The small molecule below binds the protein below.
Small molecule (SMILES): CC1=Nc2ccc(Cl)cc2[C@H](c2ccccc2)N1CCNC(=O)c1ccco1

Sequence of chain 1.A:
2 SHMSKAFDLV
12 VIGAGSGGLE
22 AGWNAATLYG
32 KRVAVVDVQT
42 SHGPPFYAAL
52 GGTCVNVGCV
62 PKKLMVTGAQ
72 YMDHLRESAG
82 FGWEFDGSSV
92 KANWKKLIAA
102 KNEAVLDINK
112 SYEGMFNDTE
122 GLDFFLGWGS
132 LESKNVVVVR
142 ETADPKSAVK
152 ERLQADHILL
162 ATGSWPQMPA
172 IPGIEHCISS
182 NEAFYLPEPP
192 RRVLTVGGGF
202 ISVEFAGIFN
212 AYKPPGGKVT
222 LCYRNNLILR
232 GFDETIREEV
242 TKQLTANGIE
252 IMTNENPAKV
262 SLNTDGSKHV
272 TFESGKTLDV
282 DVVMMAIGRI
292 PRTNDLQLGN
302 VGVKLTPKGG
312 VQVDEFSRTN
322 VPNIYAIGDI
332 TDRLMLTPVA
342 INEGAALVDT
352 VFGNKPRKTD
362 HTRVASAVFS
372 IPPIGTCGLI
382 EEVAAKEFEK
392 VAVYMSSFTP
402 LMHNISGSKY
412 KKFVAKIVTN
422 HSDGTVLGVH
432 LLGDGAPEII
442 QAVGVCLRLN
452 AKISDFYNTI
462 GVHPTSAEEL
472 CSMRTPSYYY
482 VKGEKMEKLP

Binding-site contacts:
Ligand atom CAP contacts residue TRP24 of chain 1.A at 3.7 Å (hydrophobic).
Ligand atom CAY contacts residue TRP24 of chain 1.A at 3.8 Å (hydrophobic).
Ligand atom OAQ contacts residue TRP24 of chain 1.A at 3.6 Å.
Ligand atom CAS contacts residue GLU21 of chain 1.A at 3.4 Å.
Ligand atom CAS contacts residue SER17 of chain 1.A at 3.9 Å.
Ligand atom CAC contacts residue TRP24 of chain 1.A at 3.8 Å (hydrophobic).
Ligand atom CL contacts residue SER17 of chain 1.A at 4.0 Å.
Ligand atom CAM contacts residue TRP24 of chain 1.A at 4.0 Å (hydrophobic).
Ligand atom CAR contacts residue LEU20 of chain 1.A at 4.1 Å (hydrophobic).
Ligand atom CAB contacts residue LEU20 of chain 1.A at 4.0 Å (hydrophobic).
Ligand atom CAX contacts residue TRP24 of chain 1.A at 4.0 Å (hydrophobic).
Ligand atom CL contacts residue GLY52 of chain 1.A at 3.4 Å.
Ligand atom CAA contacts residue PHE117 of chain 1.A at 4.1 Å (hydrophobic).
Ligand atom CAC contacts residue LEU123 of chain 1.A at 4.0 Å (hydrophobic).
Ligand atom CAT contacts residue GLU21 of chain 1.A at 3.5 Å.
Ligand atom CAW contacts residue GLU21 of chain 1.A at 3.8 Å.
Ligand atom CAD contacts residue TYR113 of chain 1.A at 3.5 Å (hydrophobic).
Ligand atom CAB contacts residue PHE117 of chain 1.A at 3.7 Å (hydrophobic).
Ligand atom CAH contacts residue LEU20 of chain 1.A at 3.9 Å (hydrophobic).
Ligand atom NAU contacts residue GLU21 of chain 1.A at 2.7 Å (salt-bridge).
Ligand atom CAW contacts residue TRP24 of chain 1.A at 3.4 Å (hydrophobic).
Ligand atom CAF contacts residue LEU20 of chain 1.A at 3.6 Å (hydrophobic).
Ligand atom CL contacts residue LEU20 of chain 1.A at 3.9 Å.
Ligand atom CAV contacts residue GLU21 of chain 1.A at 3.7 Å.
Ligand atom NAO contacts residue MET116 of chain 1.A at 3.7 Å.
Ligand atom CAI contacts residue TYR113 of chain 1.A at 3.4 Å (hydrophobic).
Ligand atom CAA contacts residue TYR113 of chain 1.A at 4.0 Å (hydrophobic).
Ligand atom CAR contacts residue ILE342 of chain 1.A at 3.9 Å (hydrophobic).
Ligand atom OAZ contacts residue TRP24 of chain 1.A at 4.1 Å.
Ligand atom CAI contacts residue LEU20 of chain 1.A at 3.7 Å (hydrophobic).
Ligand atom CAR contacts residue SER17 of chain 1.A at 3.5 Å.
Ligand atom CAH contacts residue TYR113 of chain 1.A at 4.0 Å (hydrophobic).
Ligand atom CAD contacts residue MET116 of chain 1.A at 3.6 Å (hydrophobic).
Ligand atom CL contacts residue GLY16 of chain 1.A at 4.0 Å.
Ligand atom CAS contacts residue ILE342 of chain 1.A at 4.0 Å (hydrophobic).
Ligand atom CAA contacts residue MET116 of chain 1.A at 3.9 Å (hydrophobic).
Ligand atom CAF contacts residue TRP24 of chain 1.A at 3.7 Å (hydrophobic).
Ligand atom CL contacts residue TYR113 of chain 1.A at 3.8 Å.
Ligand atom CAC contacts residue LEU20 of chain 1.A at 3.6 Å (hydrophobic).
Ligand atom CAB contacts residue LEU123 of chain 1.A at 4.1 Å (hydrophobic).